This small molecule binds to this protein.
Small molecule (SMILES): Cc1ccc(NC(=O)Nc2cc([C@H]3C[C@H]3C(=O)O)ccc2N(CC(C)C)CC(C)C)cc1

Binding-site contacts:
Ligand atom O21 contacts residue SER262 of chain 1.D at 3.7 Å.
Ligand atom C31 contacts residue VAL129 of chain 1.D at 3.4 Å (hydrophobic).
Ligand atom C5 contacts residue ALA263 of chain 1.D at 3.9 Å (hydrophobic).
Ligand atom C19 contacts residue HIS345 of chain 1.D at 3.8 Å.
Ligand atom C13 contacts residue VAL169 of chain 1.D at 3.3 Å (hydrophobic).
Ligand atom O24 contacts residue ALA263 of chain 1.D at 3.7 Å.
Ligand atom O21 contacts residue ALA263 of chain 1.D at 2.7 Å (h-bond).
Ligand atom C14 contacts residue PHE213 of chain 1.D at 3.5 Å (hydrophobic).
Ligand atom C31 contacts residue PHE162 of chain 1.D at 3.2 Å (hydrophobic).
Ligand atom C23 contacts residue PHE162 of chain 1.D at 3.4 Å (hydrophobic).
Ligand atom N8 contacts residue PHE162 of chain 1.D at 3.8 Å.
Ligand atom C19 contacts residue ALA263 of chain 1.D at 3.5 Å (hydrophobic).
Ligand atom C18 contacts residue HIS345 of chain 1.D at 3.9 Å.
Ligand atom C27 contacts residue TYR125 of chain 1.D at 3.1 Å (hydrophobic).
Ligand atom C30 contacts residue PHE162 of chain 1.D at 3.7 Å (hydrophobic).
Ligand atom N25 contacts residue PHE162 of chain 1.D at 3.9 Å.
Ligand atom C32 contacts residue TYR125 of chain 1.D at 3.9 Å (hydrophobic).
Ligand atom C30 contacts residue PHE163 of chain 1.D at 3.8 Å (hydrophobic).
Ligand atom C3 contacts residue HIS345 of chain 1.D at 3.6 Å.
Ligand atom O20 contacts residue ALA263 of chain 1.D at 3.7 Å.
Ligand atom C17 contacts residue VAL165 of chain 1.D at 3.6 Å (hydrophobic).
Ligand atom C28 contacts residue SER262 of chain 1.D at 3.8 Å.
Ligand atom C16 contacts residue ILE348 of chain 1.D at 3.5 Å (hydrophobic).
Ligand atom C27 contacts residue SER262 of chain 1.D at 3.7 Å.
Ligand atom C26 contacts residue TYR125 of chain 1.D at 3.4 Å (hydrophobic).
Ligand atom C11 contacts residue PHE213 of chain 1.D at 3.9 Å (hydrophobic).
Ligand atom C2 contacts residue HIS345 of chain 1.D at 3.4 Å.
Ligand atom C16 contacts residue PHE213 of chain 1.D at 3.5 Å (hydrophobic).
Ligand atom C23 contacts residue SER166 of chain 1.D at 3.7 Å.
Ligand atom C28 contacts residue TYR125 of chain 1.D at 3.5 Å (hydrophobic).
Ligand atom C31 contacts residue SER166 of chain 1.D at 3.8 Å.
Ligand atom C30 contacts residue VAL129 of chain 1.D at 3.5 Å (hydrophobic).
Ligand atom C26 contacts residue SER166 of chain 1.D at 3.8 Å.
Ligand atom C13 contacts residue TYR125 of chain 1.D at 3.9 Å (hydrophobic).
Ligand atom N8 contacts residue SER166 of chain 1.D at 3.4 Å (h-bond).
Ligand atom N25 contacts residue SER166 of chain 1.D at 3.0 Å (h-bond).
Ligand atom O24 contacts residue PHE162 of chain 1.D at 3.2 Å.
Ligand atom C32 contacts residue CYS128 of chain 1.D at 3.1 Å (hydrophobic).
Ligand atom O20 contacts residue HIS345 of chain 1.D at 3.1 Å (h-bond).
Ligand atom N25 contacts residue TYR125 of chain 1.D at 3.8 Å.

Sequence of chain 1.D:
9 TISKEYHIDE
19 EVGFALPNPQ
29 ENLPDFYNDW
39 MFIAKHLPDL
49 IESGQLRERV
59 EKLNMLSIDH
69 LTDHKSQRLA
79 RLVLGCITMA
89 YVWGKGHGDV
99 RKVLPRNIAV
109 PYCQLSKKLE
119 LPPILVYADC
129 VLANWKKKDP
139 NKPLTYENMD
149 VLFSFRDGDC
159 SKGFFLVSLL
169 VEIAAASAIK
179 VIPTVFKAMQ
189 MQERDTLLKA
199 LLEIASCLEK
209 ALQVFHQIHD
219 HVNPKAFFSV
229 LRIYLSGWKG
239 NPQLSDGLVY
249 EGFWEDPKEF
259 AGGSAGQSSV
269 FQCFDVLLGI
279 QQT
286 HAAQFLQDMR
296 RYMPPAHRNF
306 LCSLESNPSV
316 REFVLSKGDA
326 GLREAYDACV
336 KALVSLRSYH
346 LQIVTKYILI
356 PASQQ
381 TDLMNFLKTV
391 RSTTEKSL